This protein binds this small molecule.
Small molecule (SMILES): CC(=O)N[C@H]1[C@H](O[C@H]2[C@H](O)[C@@H](NC(C)=O)CO[C@@H]2CO[C@@H]2O[C@@H](C)[C@@H](O)[C@@H](O)[C@@H]2O)O[C@H](CO)[C@@H](O[C@@H]2O[C@H](CO)[C@@H](O)[C@H](O)[C@@H]2O)[C@@H]1O

Binding-site contacts:
Ligand atom C3 contacts residue ASN416 of chain 1.D at 3.8 Å.
Ligand atom C2 contacts residue PRO524 of chain 1.D at 4.4 Å (hydrophobic).
Ligand atom O5 contacts residue PRO524 of chain 1.D at 4.5 Å.
Ligand atom C8 contacts residue ASN416 of chain 1.D at 4.4 Å.
Ligand atom C1 contacts residue PRO524 of chain 1.D at 4.2 Å (hydrophobic).
Ligand atom C2 contacts residue GLN527 of chain 1.D at 3.5 Å.
Ligand atom C3 contacts residue GLU522 of chain 1.D at 3.4 Å.
Ligand atom C5 contacts residue ASN416 of chain 1.D at 3.6 Å.
Ligand atom C7 contacts residue ASN416 of chain 1.D at 3.3 Å.
Ligand atom O7 contacts residue ASN416 of chain 1.D at 3.3 Å (h-bond).
Ligand atom C2 contacts residue GLU522 of chain 1.D at 4.2 Å.
Ligand atom O3 contacts residue GLU522 of chain 1.D at 4.3 Å.
Ligand atom O7 contacts residue PRO524 of chain 1.D at 3.4 Å.
Ligand atom C3 contacts residue PRO524 of chain 1.D at 3.7 Å (hydrophobic).
Ligand atom N2 contacts residue GLN527 of chain 1.D at 2.9 Å (h-bond).
Ligand atom C8 contacts residue GLN527 of chain 1.D at 3.9 Å.
Ligand atom C7 contacts residue PRO524 of chain 1.D at 4.2 Å (hydrophobic).
Ligand atom C4 contacts residue ASN416 of chain 1.D at 4.2 Å.
Ligand atom C1 contacts residue GLU522 of chain 1.D at 4.4 Å.
Ligand atom O6 contacts residue GLU522 of chain 1.D at 4.4 Å.
Ligand atom C4 contacts residue GLU522 of chain 1.D at 3.8 Å.
Ligand atom O6 contacts residue GLY523 of chain 1.D at 4.3 Å.
Ligand atom C3 contacts residue GLN527 of chain 1.D at 3.4 Å.
Ligand atom O3 contacts residue GLN527 of chain 1.D at 4.2 Å.
Ligand atom O4 contacts residue PRO524 of chain 1.D at 3.3 Å.
Ligand atom O3 contacts residue PRO524 of chain 1.D at 3.8 Å.
Ligand atom C4 contacts residue GLU522 of chain 1.D at 4.4 Å.
Ligand atom O3 contacts residue GLY523 of chain 1.D at 4.4 Å.
Ligand atom O3 contacts residue GLU522 of chain 1.D at 4.4 Å.
Ligand atom C1 contacts residue GLN527 of chain 1.D at 3.7 Å.
Ligand atom O5 contacts residue GLY523 of chain 1.D at 4.2 Å.
Ligand atom C4 contacts residue PRO524 of chain 1.D at 4.1 Å (hydrophobic).
Ligand atom O4 contacts residue GLU522 of chain 1.D at 3.6 Å (salt-bridge).
Ligand atom O5 contacts residue ASN416 of chain 1.D at 2.4 Å (h-bond).
Ligand atom C2 contacts residue ASN416 of chain 1.D at 2.4 Å.
Ligand atom C1 contacts residue ASN416 of chain 1.D at 1.4 Å.
Ligand atom C7 contacts residue GLN527 of chain 1.D at 3.9 Å.
Ligand atom C5 contacts residue GLU522 of chain 1.D at 3.8 Å.
Ligand atom N2 contacts residue ASN416 of chain 1.D at 2.9 Å (h-bond).
Ligand atom C8 contacts residue GLU403 of chain 1.D at 4.0 Å.

Sequence of chain 1.D:
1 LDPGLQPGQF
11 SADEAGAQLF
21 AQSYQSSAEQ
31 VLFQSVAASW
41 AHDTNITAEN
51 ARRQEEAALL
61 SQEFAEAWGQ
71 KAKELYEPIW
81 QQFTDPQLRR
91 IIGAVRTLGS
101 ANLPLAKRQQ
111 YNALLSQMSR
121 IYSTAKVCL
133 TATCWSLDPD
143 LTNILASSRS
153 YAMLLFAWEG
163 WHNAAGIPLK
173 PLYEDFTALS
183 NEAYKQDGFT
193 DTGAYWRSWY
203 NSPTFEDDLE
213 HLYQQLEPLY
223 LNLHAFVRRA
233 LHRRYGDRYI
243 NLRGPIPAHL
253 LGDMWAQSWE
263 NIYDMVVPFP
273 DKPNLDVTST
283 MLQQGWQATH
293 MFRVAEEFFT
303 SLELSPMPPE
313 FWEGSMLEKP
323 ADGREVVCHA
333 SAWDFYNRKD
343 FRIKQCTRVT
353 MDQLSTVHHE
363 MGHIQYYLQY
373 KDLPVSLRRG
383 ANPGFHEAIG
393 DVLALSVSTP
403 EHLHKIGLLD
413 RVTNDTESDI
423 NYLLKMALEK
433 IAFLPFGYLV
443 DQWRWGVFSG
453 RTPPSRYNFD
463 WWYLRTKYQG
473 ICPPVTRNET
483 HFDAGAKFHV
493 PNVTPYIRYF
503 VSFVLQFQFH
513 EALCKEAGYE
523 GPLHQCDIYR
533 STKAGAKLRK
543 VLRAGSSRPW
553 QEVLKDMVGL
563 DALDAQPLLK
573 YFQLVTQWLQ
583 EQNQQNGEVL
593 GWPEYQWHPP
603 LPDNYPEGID